Sequence of chain 1.A:
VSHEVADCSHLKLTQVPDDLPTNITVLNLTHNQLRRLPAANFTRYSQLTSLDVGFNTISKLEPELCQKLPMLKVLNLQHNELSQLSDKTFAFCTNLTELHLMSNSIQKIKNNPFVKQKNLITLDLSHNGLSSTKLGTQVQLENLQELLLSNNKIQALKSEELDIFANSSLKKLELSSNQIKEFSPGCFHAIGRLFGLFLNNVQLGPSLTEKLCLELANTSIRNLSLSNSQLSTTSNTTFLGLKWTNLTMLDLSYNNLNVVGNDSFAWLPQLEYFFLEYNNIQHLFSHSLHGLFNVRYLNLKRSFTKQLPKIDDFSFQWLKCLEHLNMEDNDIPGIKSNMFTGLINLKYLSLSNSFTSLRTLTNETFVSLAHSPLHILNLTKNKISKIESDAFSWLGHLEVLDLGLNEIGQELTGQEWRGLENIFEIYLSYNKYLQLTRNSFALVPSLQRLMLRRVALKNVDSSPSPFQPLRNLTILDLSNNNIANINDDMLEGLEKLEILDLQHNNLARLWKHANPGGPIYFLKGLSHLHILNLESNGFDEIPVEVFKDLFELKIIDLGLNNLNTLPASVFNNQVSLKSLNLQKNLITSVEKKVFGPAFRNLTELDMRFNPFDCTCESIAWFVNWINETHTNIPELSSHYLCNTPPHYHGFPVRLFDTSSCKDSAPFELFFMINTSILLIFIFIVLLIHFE

Binding-site contacts:
Ligand atom C7 contacts residue ASN662 of chain 1.A at 3.2 Å.
Ligand atom N2 contacts residue ASN662 of chain 1.A at 2.9 Å (h-bond).
Ligand atom C3 contacts residue ASN662 of chain 1.A at 3.8 Å.
Ligand atom O5 contacts residue ASN662 of chain 1.A at 2.4 Å (h-bond).
Ligand atom C5 contacts residue ASN662 of chain 1.A at 3.7 Å.
Ligand atom C8 contacts residue ASN662 of chain 1.A at 3.3 Å.
Ligand atom O7 contacts residue ASN662 of chain 1.A at 3.2 Å (h-bond).
Ligand atom C2 contacts residue ASN662 of chain 1.A at 2.5 Å.
Ligand atom C4 contacts residue ASN662 of chain 1.A at 4.2 Å.
Ligand atom C1 contacts residue ASN662 of chain 1.A at 1.4 Å.

A protein and the small-molecule ligand that binds it are described below.
Small molecule (SMILES): CC(=O)N[C@@H]1[C@@H](O)[C@H](O)[C@@H](CO)O[C@H]1O